Binding-site contacts:
Ligand atom O contacts residue GLY88 of chain 2.B at 3.2 Å.
Ligand atom O contacts residue HIS116 of chain 2.B at 3.5 Å.
Ligand atom N contacts residue TRP87 of chain 2.B at 3.8 Å.
Ligand atom CH contacts residue TRP87 of chain 2.B at 3.4 Å (hydrophobic).
Ligand atom C contacts residue GLY88 of chain 2.B at 3.8 Å.
Ligand atom CE contacts residue GLY88 of chain 2.B at 3.7 Å.
Ligand atom N contacts residue HIS116 of chain 2.B at 3.6 Å.
Ligand atom CA contacts residue SO41 of chain 2.N at 3.5 Å.
Ligand atom CH contacts residue TYR68 of chain 2.B at 3.5 Å (hydrophobic).
Ligand atom CD contacts residue THR67 of chain 2.B at 3.7 Å.
Ligand atom OH contacts residue GLY88 of chain 2.B at 3.2 Å (h-bond).
Ligand atom CH3 contacts residue TYR68 of chain 2.B at 3.3 Å (hydrophobic).
Ligand atom CB contacts residue HIS116 of chain 2.B at 3.7 Å.
Ligand atom CA contacts residue GLU89 of chain 2.B at 3.0 Å.
Ligand atom CB contacts residue GLU89 of chain 2.B at 3.7 Å.
Ligand atom C contacts residue GLU89 of chain 2.B at 3.5 Å.
Ligand atom CB contacts residue HIS65 of chain 2.B at 3.6 Å.
Ligand atom CH3 contacts residue THR67 of chain 2.B at 3.4 Å.
Ligand atom CG contacts residue TRP87 of chain 2.B at 3.5 Å (hydrophobic).
Ligand atom NZ contacts residue TRP87 of chain 2.B at 3.7 Å.
Ligand atom O contacts residue GLU89 of chain 2.B at 2.7 Å (salt-bridge).
Ligand atom CB contacts residue ASP66 of chain 2.D at 3.4 Å.
Ligand atom CH contacts residue THR67 of chain 2.B at 3.7 Å.
Ligand atom OH contacts residue TYR68 of chain 2.B at 3.4 Å (h-bond).
Ligand atom N contacts residue GLU89 of chain 2.B at 3.0 Å (salt-bridge).
Ligand atom CB contacts residue SO41 of chain 2.N at 3.8 Å.
Ligand atom OH contacts residue TRP87 of chain 2.B at 2.5 Å (h-bond).
Ligand atom OH contacts residue GLY86 of chain 2.B at 3.2 Å.
Ligand atom N contacts residue ASP66 of chain 2.D at 3.2 Å (salt-bridge).
Ligand atom CD contacts residue TRP87 of chain 2.B at 3.3 Å (hydrophobic).
Ligand atom CA contacts residue TRP87 of chain 2.B at 3.7 Å (hydrophobic).
Ligand atom CG contacts residue GLU89 of chain 2.B at 3.6 Å.
Ligand atom CH3 contacts residue TRP87 of chain 2.B at 3.8 Å (hydrophobic).
Ligand atom O contacts residue PRO117 of chain 2.B at 3.5 Å.
Ligand atom NZ contacts residue THR67 of chain 2.B at 2.8 Å (h-bond).
Ligand atom CE contacts residue TRP87 of chain 2.B at 3.6 Å (hydrophobic).
Ligand atom O contacts residue ASP66 of chain 2.D at 3.6 Å.
Ligand atom CD contacts residue HIS65 of chain 2.B at 3.6 Å.
Ligand atom N contacts residue SO41 of chain 2.N at 2.6 Å (h-bond).
Ligand atom CA contacts residue ASP66 of chain 2.D at 3.8 Å.

This protein binds this small molecule.
Small molecule (SMILES): CC(=O)NCCCC[C@H](N)C(=O)N[C@@H](CO)C(=O)N[C@@H](C)C(=O)N1CCC[C@H]1C(=O)N[C@@H](C)C=O

Sequence of chain 2.B:
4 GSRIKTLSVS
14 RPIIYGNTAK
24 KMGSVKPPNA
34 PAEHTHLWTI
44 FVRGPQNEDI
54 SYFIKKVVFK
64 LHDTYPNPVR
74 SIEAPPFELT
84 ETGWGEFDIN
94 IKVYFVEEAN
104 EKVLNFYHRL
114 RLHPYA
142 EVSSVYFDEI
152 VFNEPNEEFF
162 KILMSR

Sequence of chain 2.D:
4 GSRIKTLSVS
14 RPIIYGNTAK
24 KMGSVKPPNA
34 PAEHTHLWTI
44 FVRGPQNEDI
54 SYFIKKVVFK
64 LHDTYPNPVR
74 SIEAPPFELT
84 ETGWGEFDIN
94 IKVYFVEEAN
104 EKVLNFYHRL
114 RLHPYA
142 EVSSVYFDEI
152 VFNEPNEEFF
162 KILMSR